Sequence of chain 1.C:
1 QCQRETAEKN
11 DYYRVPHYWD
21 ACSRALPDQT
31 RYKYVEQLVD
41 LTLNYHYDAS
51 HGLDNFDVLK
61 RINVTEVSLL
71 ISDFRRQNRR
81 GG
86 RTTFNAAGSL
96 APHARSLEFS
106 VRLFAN

Sequence of chain 1.A:
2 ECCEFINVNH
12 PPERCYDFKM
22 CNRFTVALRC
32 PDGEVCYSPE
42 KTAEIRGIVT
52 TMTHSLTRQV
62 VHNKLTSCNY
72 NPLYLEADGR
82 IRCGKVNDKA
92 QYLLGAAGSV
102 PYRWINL

Binding-site contacts:
Ligand atom O5 contacts residue GLU66 of chain 1.C at 2.9 Å (salt-bridge).
Ligand atom C8 contacts residue TYR103 of chain 1.A at 3.2 Å (hydrophobic).
Ligand atom O7 contacts residue TYR103 of chain 1.A at 4.1 Å.
Ligand atom C4 contacts residue ASN63 of chain 1.C at 4.2 Å.
Ligand atom C7 contacts residue TYR103 of chain 1.A at 3.7 Å (hydrophobic).
Ligand atom C6 contacts residue GLU66 of chain 1.C at 4.1 Å.
Ligand atom O6 contacts residue GLU66 of chain 1.C at 3.1 Å (salt-bridge).
Ligand atom C6 contacts residue TYR34 of chain 1.C at 3.5 Å (hydrophobic).
Ligand atom O6 contacts residue ASN63 of chain 1.C at 4.4 Å.
Ligand atom O5 contacts residue ASN63 of chain 1.C at 2.3 Å (h-bond).
Ligand atom C1 contacts residue GLU66 of chain 1.C at 3.5 Å.
Ligand atom C1 contacts residue ASN63 of chain 1.C at 1.4 Å.
Ligand atom C1 contacts residue THR65 of chain 1.C at 4.5 Å.
Ligand atom O5 contacts residue THR65 of chain 1.C at 4.5 Å.
Ligand atom C2 contacts residue ASN63 of chain 1.C at 2.4 Å.
Ligand atom C3 contacts residue ASN63 of chain 1.C at 3.8 Å.
Ligand atom C8 contacts residue ASN63 of chain 1.C at 4.4 Å.
Ligand atom O7 contacts residue ASN63 of chain 1.C at 2.9 Å (h-bond).
Ligand atom C5 contacts residue ASN63 of chain 1.C at 3.6 Å.
Ligand atom N2 contacts residue ASN63 of chain 1.C at 2.9 Å (h-bond).
Ligand atom O6 contacts residue TYR34 of chain 1.C at 2.5 Å (h-bond).
Ligand atom C5 contacts residue GLU66 of chain 1.C at 4.0 Å.
Ligand atom N2 contacts residue TYR103 of chain 1.A at 4.2 Å.
Ligand atom C2 contacts residue GLU66 of chain 1.C at 4.3 Å.
Ligand atom C7 contacts residue ASN63 of chain 1.C at 3.1 Å.

The small molecule below binds the protein below.
Small molecule (SMILES): CC(=O)N[C@@H]1[C@@H](O)[C@H](O)[C@@H](CO)O[C@H]1O